The protein below binds the small molecule below.
Small molecule (SMILES): CCCCCCCCCCO[C@@H]1O[C@H](CO)[C@@H](O[C@H]2O[C@H](CO)[C@@H](O)[C@H](O)[C@H]2O)[C@H](O)[C@H]1O

Sequence of chain 1.D:
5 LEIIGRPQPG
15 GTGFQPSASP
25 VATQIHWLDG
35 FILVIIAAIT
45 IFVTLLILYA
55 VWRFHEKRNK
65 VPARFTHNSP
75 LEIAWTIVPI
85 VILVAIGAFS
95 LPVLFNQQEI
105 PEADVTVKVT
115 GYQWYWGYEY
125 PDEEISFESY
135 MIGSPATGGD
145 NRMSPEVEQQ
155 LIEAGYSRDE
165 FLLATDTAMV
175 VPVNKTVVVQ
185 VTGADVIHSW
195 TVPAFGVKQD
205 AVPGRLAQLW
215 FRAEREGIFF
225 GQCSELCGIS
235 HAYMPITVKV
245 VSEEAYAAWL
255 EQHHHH

Binding-site contacts:
Ligand atom O5 contacts residue ASN72 of chain 1.D at 3.3 Å (h-bond).
Ligand atom O61 contacts residue HIS71 of chain 1.D at 3.0 Å (h-bond).
Ligand atom O16 contacts residue ASN72 of chain 1.D at 3.9 Å.
Ligand atom C6 contacts residue TRP371 of chain 1.C at 4.4 Å (hydrophobic).
Ligand atom C6 contacts residue PHE69 of chain 1.D at 4.0 Å (hydrophobic).
Ligand atom C57 contacts residue PHE69 of chain 1.D at 3.7 Å (hydrophobic).
Ligand atom C57 contacts residue HIS71 of chain 1.D at 3.4 Å.
Ligand atom O16 contacts residue TRP371 of chain 1.C at 3.8 Å.
Ligand atom O61 contacts residue ASN72 of chain 1.D at 3.2 Å.
Ligand atom C4 contacts residue PHE69 of chain 1.D at 3.8 Å (hydrophobic).
Ligand atom O49 contacts residue TRP371 of chain 1.C at 4.2 Å.
Ligand atom O16 contacts residue PHE69 of chain 1.D at 4.4 Å.
Ligand atom O5 contacts residue PHE69 of chain 1.D at 4.1 Å.
Ligand atom C4 contacts residue ASN72 of chain 1.D at 4.2 Å.
Ligand atom C6 contacts residue ASN72 of chain 1.D at 4.1 Å.
Ligand atom C57 contacts residue ASN72 of chain 1.D at 4.2 Å.

Sequence of chain 1.C:
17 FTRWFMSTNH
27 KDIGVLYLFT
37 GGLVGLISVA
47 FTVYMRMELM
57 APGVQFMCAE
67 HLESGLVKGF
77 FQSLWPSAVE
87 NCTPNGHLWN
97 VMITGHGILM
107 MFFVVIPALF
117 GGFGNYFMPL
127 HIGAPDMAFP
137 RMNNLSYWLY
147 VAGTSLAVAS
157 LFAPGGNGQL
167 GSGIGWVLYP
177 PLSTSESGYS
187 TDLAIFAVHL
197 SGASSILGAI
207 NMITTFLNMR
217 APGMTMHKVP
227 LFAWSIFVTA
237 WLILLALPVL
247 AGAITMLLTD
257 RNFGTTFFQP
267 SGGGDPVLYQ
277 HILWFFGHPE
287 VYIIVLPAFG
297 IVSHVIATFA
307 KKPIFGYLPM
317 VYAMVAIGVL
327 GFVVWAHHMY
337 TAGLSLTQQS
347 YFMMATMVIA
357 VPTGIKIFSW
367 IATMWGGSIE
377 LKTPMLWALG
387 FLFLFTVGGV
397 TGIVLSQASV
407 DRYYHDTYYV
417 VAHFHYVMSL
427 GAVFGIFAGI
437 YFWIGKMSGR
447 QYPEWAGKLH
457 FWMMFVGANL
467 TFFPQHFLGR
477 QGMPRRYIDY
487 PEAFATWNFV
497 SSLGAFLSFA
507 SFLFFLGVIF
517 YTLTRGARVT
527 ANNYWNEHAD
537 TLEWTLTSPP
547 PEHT